The small molecule below binds the protein below.
Small molecule (SMILES): CC(=O)N[C@@H]1[C@@H](O)[C@H](O)[C@@H](CO)O[C@H]1O

Binding-site contacts:
Ligand atom O5 contacts residue ASN162 of chain 1.C at 2.3 Å (h-bond).
Ligand atom C8 contacts residue LEU163 of chain 1.C at 3.9 Å (hydrophobic).
Ligand atom C3 contacts residue ASN162 of chain 1.C at 3.9 Å.
Ligand atom C4 contacts residue ASN162 of chain 1.C at 4.3 Å.
Ligand atom O7 contacts residue THR164 of chain 1.C at 2.2 Å (h-bond).
Ligand atom C5 contacts residue ASN162 of chain 1.C at 3.6 Å.
Ligand atom O7 contacts residue ASN162 of chain 1.C at 3.4 Å (h-bond).
Ligand atom O6 contacts residue ASN162 of chain 1.C at 4.4 Å.
Ligand atom O7 contacts residue VAL241 of chain 1.C at 4.3 Å.
Ligand atom N2 contacts residue THR164 of chain 1.C at 4.3 Å.
Ligand atom N2 contacts residue ASN162 of chain 1.C at 3.0 Å (h-bond).
Ligand atom C7 contacts residue THR164 of chain 1.C at 3.2 Å.
Ligand atom C7 contacts residue LEU163 of chain 1.C at 4.2 Å (hydrophobic).
Ligand atom C7 contacts residue ASN162 of chain 1.C at 3.2 Å.
Ligand atom C8 contacts residue ASN162 of chain 1.C at 3.3 Å.
Ligand atom C1 contacts residue ASN162 of chain 1.C at 1.4 Å.
Ligand atom O7 contacts residue LEU163 of chain 1.C at 3.6 Å.
Ligand atom C8 contacts residue THR164 of chain 1.C at 3.6 Å.
Ligand atom C2 contacts residue ASN162 of chain 1.C at 2.6 Å.

Sequence of chain 1.C:
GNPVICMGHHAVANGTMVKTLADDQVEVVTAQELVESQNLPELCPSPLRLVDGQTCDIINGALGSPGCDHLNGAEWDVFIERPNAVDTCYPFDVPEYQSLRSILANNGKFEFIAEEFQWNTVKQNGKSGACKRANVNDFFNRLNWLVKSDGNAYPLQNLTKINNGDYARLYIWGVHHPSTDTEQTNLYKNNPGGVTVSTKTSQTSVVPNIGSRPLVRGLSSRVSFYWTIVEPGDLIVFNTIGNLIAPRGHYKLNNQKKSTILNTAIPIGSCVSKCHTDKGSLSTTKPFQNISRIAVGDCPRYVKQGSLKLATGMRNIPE